Binding-site contacts:
Ligand atom O10 contacts residue LYS130 of chain 2.A at 3.1 Å (salt-bridge).
Ligand atom C1 contacts residue THR133 of chain 2.A at 3.4 Å.
Ligand atom O7 contacts residue LEU191 of chain 2.A at 3.8 Å.
Ligand atom C10 contacts residue LYS130 of chain 2.A at 4.0 Å.
Ligand atom C1 contacts residue GLN223 of chain 2.A at 3.0 Å.
Ligand atom O4 contacts residue GLN223 of chain 2.A at 2.7 Å (h-bond).
Ligand atom O8 contacts residue TYR91 of chain 2.A at 3.0 Å (h-bond).
Ligand atom O9 contacts residue HIS180 of chain 2.A at 3.0 Å (h-bond).
Ligand atom N5 contacts residue VAL132 of chain 2.A at 3.2 Å (h-bond).
Ligand atom C9 contacts residue GLU187 of chain 2.A at 2.9 Å.
Ligand atom O8 contacts residue TRP150 of chain 2.A at 3.6 Å.
Ligand atom O7 contacts residue GLU187 of chain 2.A at 3.7 Å.
Ligand atom O10 contacts residue VAL132 of chain 2.A at 4.0 Å.
Ligand atom O9 contacts residue GLY225 of chain 2.A at 3.8 Å.
Ligand atom C1 contacts residue ALA134 of chain 2.A at 3.8 Å (hydrophobic).
Ligand atom O1A contacts residue THR133 of chain 2.A at 3.4 Å (h-bond).
Ligand atom O1B contacts residue GLN223 of chain 2.A at 2.8 Å (h-bond).
Ligand atom C9 contacts residue LEU191 of chain 2.A at 3.8 Å (hydrophobic).
Ligand atom C11 contacts residue LEU191 of chain 2.A at 3.1 Å (hydrophobic).
Ligand atom O1A contacts residue GLN223 of chain 2.A at 3.6 Å.
Ligand atom C5 contacts residue VAL132 of chain 2.A at 3.9 Å (hydrophobic).
Ligand atom C2 contacts residue GLN223 of chain 2.A at 3.4 Å.
Ligand atom C9 contacts residue HIS180 of chain 2.A at 3.3 Å.
Ligand atom C8 contacts residue GLU187 of chain 2.A at 3.5 Å.
Ligand atom C4 contacts residue VAL132 of chain 2.A at 3.4 Å (hydrophobic).
Ligand atom O6 contacts residue GLN223 of chain 2.A at 3.4 Å (h-bond).
Ligand atom C10 contacts residue VAL132 of chain 2.A at 3.9 Å (hydrophobic).
Ligand atom O3 contacts residue GLN223 of chain 2.A at 3.1 Å (h-bond).
Ligand atom O1B contacts residue THR133 of chain 2.A at 2.7 Å (h-bond).
Ligand atom C4 contacts residue GLN223 of chain 2.A at 3.6 Å.
Ligand atom O9 contacts residue GLU187 of chain 2.A at 2.8 Å (salt-bridge).
Ligand atom N5 contacts residue TRP150 of chain 2.A at 3.8 Å.
Ligand atom C11 contacts residue TRP150 of chain 2.A at 3.7 Å (hydrophobic).
Ligand atom O8 contacts residue GLN223 of chain 2.A at 3.7 Å.
Ligand atom O9 contacts residue TYR91 of chain 2.A at 3.2 Å (h-bond).
Ligand atom C7 contacts residue TRP150 of chain 2.A at 3.7 Å (hydrophobic).
Ligand atom O4 contacts residue VAL132 of chain 2.A at 3.5 Å (h-bond).
Ligand atom O1A contacts residue ALA134 of chain 2.A at 2.9 Å (h-bond).
Ligand atom C9 contacts residue TYR91 of chain 2.A at 3.9 Å (hydrophobic).
Ligand atom O6 contacts residue GLU187 of chain 2.A at 3.7 Å.

A protein and the small-molecule ligand that binds it are described below.
Small molecule (SMILES): CC(=O)N[C@@H]1[C@@H](O[C@@H]2O[C@H](CO)[C@H](O)[C@H](O[C@]3(C(=O)O)C[C@H](O)[C@@H](NC(C)=O)[C@H]([C@H](O)[C@H](O)CO)O3)[C@H]2O)[C@H](O)[C@@H](CO)O[C@H]1O

Sequence of chain 2.A:
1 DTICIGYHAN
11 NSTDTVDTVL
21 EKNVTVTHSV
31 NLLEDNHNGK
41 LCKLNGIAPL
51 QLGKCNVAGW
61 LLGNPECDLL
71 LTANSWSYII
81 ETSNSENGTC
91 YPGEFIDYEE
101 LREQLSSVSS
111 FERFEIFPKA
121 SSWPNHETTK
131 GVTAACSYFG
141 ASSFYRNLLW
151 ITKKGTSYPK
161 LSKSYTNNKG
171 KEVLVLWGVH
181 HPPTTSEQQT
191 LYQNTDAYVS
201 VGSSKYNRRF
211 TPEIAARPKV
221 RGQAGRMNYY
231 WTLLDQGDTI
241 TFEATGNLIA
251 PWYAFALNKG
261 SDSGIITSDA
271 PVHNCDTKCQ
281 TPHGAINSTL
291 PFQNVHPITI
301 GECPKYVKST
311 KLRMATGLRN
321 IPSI